Binding-site contacts:
Ligand atom C2 contacts residue ASN12 of chain 4.G at 3.3 Å.
Ligand atom C5 contacts residue ASN12 of chain 4.G at 4.1 Å.
Ligand atom C7 contacts residue ASN12 of chain 4.G at 3.9 Å.
Ligand atom N2 contacts residue ASN12 of chain 4.G at 3.8 Å.
Ligand atom O5 contacts residue ASN12 of chain 4.G at 2.7 Å (h-bond).
Ligand atom O7 contacts residue ASN12 of chain 4.G at 3.6 Å.
Ligand atom C1 contacts residue ASN12 of chain 4.G at 2.2 Å.

Sequence of chain 4.G:
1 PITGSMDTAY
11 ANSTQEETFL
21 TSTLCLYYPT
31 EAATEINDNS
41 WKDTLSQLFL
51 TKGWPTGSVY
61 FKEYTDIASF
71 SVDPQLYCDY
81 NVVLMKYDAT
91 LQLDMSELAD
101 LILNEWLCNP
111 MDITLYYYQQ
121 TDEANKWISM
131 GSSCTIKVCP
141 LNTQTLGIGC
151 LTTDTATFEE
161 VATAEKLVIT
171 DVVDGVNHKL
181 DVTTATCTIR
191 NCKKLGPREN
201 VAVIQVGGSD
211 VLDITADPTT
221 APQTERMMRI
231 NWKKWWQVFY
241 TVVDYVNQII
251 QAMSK

A protein and the small-molecule ligand that binds it are described below.
Small molecule (SMILES): CC(=O)N[C@H]1[C@H](O[C@H]2[C@H](O)[C@@H](NC(C)=O)CO[C@@H]2CO)O[C@H](CO)[C@@H](O)[C@@H]1O